Sequence of chain 1.C:
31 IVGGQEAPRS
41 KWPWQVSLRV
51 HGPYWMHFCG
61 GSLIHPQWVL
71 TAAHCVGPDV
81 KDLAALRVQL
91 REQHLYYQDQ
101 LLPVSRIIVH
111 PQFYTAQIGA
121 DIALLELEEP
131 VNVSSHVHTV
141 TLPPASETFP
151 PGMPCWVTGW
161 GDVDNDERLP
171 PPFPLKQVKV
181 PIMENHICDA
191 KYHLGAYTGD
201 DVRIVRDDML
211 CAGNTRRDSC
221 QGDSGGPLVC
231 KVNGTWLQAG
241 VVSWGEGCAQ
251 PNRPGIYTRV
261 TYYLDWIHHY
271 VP

Binding-site contacts:
Ligand atom NE contacts residue TRP244 of chain 1.C at 3.7 Å.
Ligand atom C2 contacts residue HIS74 of chain 1.C at 2.7 Å.
Ligand atom O2 contacts residue GLN221 of chain 1.C at 3.6 Å.
Ligand atom C1 contacts residue HIS74 of chain 1.C at 3.5 Å.
Ligand atom OE1 contacts residue CA1 of chain 1.Q at 3.0 Å.
Ligand atom OE2 contacts residue GLN221 of chain 1.C at 3.5 Å.
Ligand atom O1 contacts residue GLN221 of chain 1.C at 3.2 Å (h-bond).
Ligand atom CA1 contacts residue TRP244 of chain 1.C at 3.6 Å (hydrophobic).
Ligand atom CB1 contacts residue GLN221 of chain 1.C at 3.6 Å.
Ligand atom NH2 contacts residue ASP218 of chain 1.C at 2.9 Å (salt-bridge).
Ligand atom CA2 contacts residue SER224 of chain 1.C at 2.4 Å.
Ligand atom CZ contacts residue SER219 of chain 1.C at 3.2 Å.
Ligand atom OE2 contacts residue CA1 of chain 1.Q at 3.7 Å.
Ligand atom N2 contacts residue SER224 of chain 1.C at 3.0 Å (h-bond).
Ligand atom NH1 contacts residue GLY247 of chain 1.C at 2.8 Å (h-bond).
Ligand atom CD contacts residue GLN221 of chain 1.C at 3.5 Å.
Ligand atom O contacts residue TRP244 of chain 1.C at 3.6 Å.
Ligand atom CB1 contacts residue CYS220 of chain 1.C at 3.4 Å (hydrophobic).
Ligand atom CA2 contacts residue HIS74 of chain 1.C at 3.4 Å.
Ligand atom CG1 contacts residue SER243 of chain 1.C at 3.5 Å.
Ligand atom NE contacts residue SER219 of chain 1.C at 3.6 Å.
Ligand atom O contacts residue GLY245 of chain 1.C at 3.0 Å (h-bond).
Ligand atom NH2 contacts residue SER219 of chain 1.C at 3.0 Å (h-bond).
Ligand atom CD1 contacts residue GLN221 of chain 1.C at 3.6 Å.
Ligand atom N2 contacts residue HIS74 of chain 1.C at 2.9 Å (h-bond).
Ligand atom CA1 contacts residue SER243 of chain 1.C at 3.5 Å.
Ligand atom NH2 contacts residue GLY255 of chain 1.C at 3.3 Å.
Ligand atom CG contacts residue GLN221 of chain 1.C at 3.7 Å.
Ligand atom N contacts residue GLY245 of chain 1.C at 3.3 Å (h-bond).
Ligand atom N contacts residue GLN117 of chain 1.C at 3.4 Å (h-bond).
Ligand atom CG1 contacts residue TRP244 of chain 1.C at 3.7 Å (hydrophobic).
Ligand atom C1 contacts residue SER243 of chain 1.C at 3.7 Å.
Ligand atom N2 contacts residue SER243 of chain 1.C at 2.9 Å (h-bond).
Ligand atom NH1 contacts residue ASP218 of chain 1.C at 3.6 Å (salt-bridge).
Ligand atom CB1 contacts residue SER224 of chain 1.C at 2.9 Å.
Ligand atom O2 contacts residue GLY222 of chain 1.C at 2.9 Å (h-bond).
Ligand atom C3 contacts residue HIS74 of chain 1.C at 1.4 Å.
Ligand atom O2 contacts residue SER224 of chain 1.C at 2.5 Å (h-bond).
Ligand atom C3 contacts residue SER224 of chain 1.C at 2.5 Å.
Ligand atom C2 contacts residue SER224 of chain 1.C at 1.5 Å.

The protein below binds the small molecule below.
Small molecule (SMILES): NC(=[NH2+])NCCC[C@H](NC(=O)CNC(=O)[C@@H](N)CCC(=O)O)[C@H](O)CCl